Binding-site contacts:
Ligand atom C1 contacts residue ASN801 of chain 1.B at 1.4 Å.
Ligand atom N2 contacts residue ASN801 of chain 1.B at 2.9 Å (h-bond).
Ligand atom C1 contacts residue SER803 of chain 1.B at 3.2 Å.
Ligand atom C5 contacts residue SER803 of chain 1.B at 3.6 Å.
Ligand atom C6 contacts residue GLN804 of chain 1.B at 3.8 Å.
Ligand atom O6 contacts residue ASN801 of chain 1.B at 4.4 Å.
Ligand atom O7 contacts residue ASN801 of chain 1.B at 2.5 Å (h-bond).
Ligand atom C3 contacts residue ASN801 of chain 1.B at 3.8 Å.
Ligand atom C5 contacts residue ASN801 of chain 1.B at 3.6 Å.
Ligand atom C6 contacts residue SER803 of chain 1.B at 4.5 Å.
Ligand atom O5 contacts residue SER803 of chain 1.B at 3.5 Å (h-bond).
Ligand atom O5 contacts residue GLN804 of chain 1.B at 4.5 Å.
Ligand atom C2 contacts residue ASN801 of chain 1.B at 2.4 Å.
Ligand atom C3 contacts residue SER803 of chain 1.B at 4.5 Å.
Ligand atom C4 contacts residue ASN801 of chain 1.B at 4.2 Å.
Ligand atom C7 contacts residue ASN801 of chain 1.B at 3.0 Å.
Ligand atom C8 contacts residue ASN801 of chain 1.B at 4.2 Å.
Ligand atom C2 contacts residue SER803 of chain 1.B at 4.3 Å.
Ligand atom O6 contacts residue GLN804 of chain 1.B at 2.7 Å (h-bond).
Ligand atom O5 contacts residue ASN801 of chain 1.B at 2.3 Å (h-bond).

A protein and the small-molecule ligand that binds it are described below.
Small molecule (SMILES): CC(=O)N[C@H]1[C@H](O[C@H]2[C@H](O)[C@@H](NC(C)=O)CO[C@@H]2CO)O[C@H](CO)[C@@H](O)[C@@H]1O

Sequence of chain 1.B:
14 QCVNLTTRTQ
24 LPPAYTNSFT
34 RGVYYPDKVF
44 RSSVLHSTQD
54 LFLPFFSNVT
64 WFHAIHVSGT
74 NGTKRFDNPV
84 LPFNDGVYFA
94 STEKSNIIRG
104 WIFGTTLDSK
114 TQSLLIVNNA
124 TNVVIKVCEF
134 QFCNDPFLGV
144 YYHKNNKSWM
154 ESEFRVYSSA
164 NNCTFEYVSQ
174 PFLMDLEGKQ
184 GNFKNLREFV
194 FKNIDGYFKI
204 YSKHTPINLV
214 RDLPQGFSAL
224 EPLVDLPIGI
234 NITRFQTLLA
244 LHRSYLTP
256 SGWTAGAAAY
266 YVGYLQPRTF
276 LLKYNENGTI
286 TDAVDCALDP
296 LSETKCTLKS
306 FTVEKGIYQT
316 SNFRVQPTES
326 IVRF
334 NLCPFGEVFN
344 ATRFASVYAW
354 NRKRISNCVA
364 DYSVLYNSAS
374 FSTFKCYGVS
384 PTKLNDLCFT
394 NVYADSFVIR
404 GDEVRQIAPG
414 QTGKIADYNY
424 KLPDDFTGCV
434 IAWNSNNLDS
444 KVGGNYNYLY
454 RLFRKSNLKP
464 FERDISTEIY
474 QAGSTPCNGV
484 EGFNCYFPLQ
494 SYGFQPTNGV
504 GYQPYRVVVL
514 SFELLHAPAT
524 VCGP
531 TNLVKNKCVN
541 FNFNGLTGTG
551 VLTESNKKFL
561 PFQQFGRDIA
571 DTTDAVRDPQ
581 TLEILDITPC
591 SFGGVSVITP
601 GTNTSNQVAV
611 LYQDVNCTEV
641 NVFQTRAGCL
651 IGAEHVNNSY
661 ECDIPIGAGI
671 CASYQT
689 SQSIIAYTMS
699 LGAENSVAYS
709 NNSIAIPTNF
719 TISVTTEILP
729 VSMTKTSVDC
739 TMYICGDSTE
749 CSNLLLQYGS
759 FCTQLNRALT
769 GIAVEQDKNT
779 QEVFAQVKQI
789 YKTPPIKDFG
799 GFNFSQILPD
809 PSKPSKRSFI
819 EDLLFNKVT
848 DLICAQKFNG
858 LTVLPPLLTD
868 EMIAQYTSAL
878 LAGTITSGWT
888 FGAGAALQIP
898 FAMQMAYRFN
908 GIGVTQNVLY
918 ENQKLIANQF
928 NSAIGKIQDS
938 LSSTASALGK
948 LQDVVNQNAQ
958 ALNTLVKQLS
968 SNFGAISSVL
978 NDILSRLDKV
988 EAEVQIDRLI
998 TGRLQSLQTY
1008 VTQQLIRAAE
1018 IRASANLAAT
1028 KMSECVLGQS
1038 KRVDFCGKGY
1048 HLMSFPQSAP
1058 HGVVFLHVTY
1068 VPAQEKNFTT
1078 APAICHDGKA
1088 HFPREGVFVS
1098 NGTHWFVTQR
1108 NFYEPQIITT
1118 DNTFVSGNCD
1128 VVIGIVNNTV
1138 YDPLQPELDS